Sequence of chain 1.B:
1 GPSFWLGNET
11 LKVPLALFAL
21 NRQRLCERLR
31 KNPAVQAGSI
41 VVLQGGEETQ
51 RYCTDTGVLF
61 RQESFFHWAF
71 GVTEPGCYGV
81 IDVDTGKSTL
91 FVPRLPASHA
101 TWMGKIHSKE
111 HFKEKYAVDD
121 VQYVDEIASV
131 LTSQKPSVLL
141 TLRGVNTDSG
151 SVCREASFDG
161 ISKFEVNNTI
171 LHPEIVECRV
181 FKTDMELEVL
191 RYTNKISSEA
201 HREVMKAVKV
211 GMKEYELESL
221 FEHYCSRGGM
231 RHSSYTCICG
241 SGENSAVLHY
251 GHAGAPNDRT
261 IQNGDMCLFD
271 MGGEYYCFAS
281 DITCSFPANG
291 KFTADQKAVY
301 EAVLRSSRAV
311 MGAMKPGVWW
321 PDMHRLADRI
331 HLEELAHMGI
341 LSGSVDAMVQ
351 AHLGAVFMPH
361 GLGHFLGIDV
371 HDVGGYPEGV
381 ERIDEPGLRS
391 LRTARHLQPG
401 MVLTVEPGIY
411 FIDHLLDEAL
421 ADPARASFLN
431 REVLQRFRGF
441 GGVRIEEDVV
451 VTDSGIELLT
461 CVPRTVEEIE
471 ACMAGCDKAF

Sequence of chain 1.A:
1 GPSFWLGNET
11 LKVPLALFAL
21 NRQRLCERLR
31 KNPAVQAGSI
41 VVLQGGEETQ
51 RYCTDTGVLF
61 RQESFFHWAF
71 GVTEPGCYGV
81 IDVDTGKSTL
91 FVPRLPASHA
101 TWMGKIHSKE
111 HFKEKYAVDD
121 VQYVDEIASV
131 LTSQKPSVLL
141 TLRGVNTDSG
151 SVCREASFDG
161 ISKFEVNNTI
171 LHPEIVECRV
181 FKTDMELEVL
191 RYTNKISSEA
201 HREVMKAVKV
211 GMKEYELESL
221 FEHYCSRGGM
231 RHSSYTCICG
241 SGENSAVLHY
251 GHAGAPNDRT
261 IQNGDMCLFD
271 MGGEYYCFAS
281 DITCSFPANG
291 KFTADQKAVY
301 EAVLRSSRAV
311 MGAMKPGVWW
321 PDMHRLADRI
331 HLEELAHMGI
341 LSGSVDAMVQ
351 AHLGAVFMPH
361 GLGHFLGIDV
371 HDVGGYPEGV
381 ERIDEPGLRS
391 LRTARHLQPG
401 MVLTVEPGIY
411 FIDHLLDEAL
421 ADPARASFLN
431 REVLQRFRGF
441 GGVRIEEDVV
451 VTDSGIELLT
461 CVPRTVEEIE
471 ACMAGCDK

The protein below binds the small molecule below.
Small molecule (SMILES): O=C(O)[C@@H]1CCCN1

Binding-site contacts:
Ligand atom CD contacts residue HIS249 of chain 1.B at 3.6 Å.
Ligand atom CG contacts residue GLU406 of chain 1.B at 3.5 Å.
Ligand atom CG contacts residue OH1 of chain 1.P at 3.9 Å.
Ligand atom CD contacts residue OH1 of chain 1.P at 3.4 Å.
Ligand atom C contacts residue ARG392 of chain 1.B at 3.6 Å.
Ligand atom CB contacts residue HIS360 of chain 1.B at 3.7 Å.
Ligand atom O contacts residue HIS364 of chain 1.B at 4.1 Å.
Ligand atom CB contacts residue GLY1 of chain 1.Q at 3.7 Å.
Ligand atom CB contacts residue TRP102 of chain 1.A at 4.3 Å (hydrophobic).
Ligand atom C contacts residue TRP102 of chain 1.A at 4.2 Å (hydrophobic).
Ligand atom C contacts residue HIS249 of chain 1.B at 3.9 Å.
Ligand atom CD contacts residue GLY1 of chain 1.Q at 2.5 Å.
Ligand atom N contacts residue GLY1 of chain 1.Q at 1.4 Å.
Ligand atom CG contacts residue HIS360 of chain 1.B at 4.2 Å.
Ligand atom CD contacts residue GLU406 of chain 1.B at 4.0 Å.
Ligand atom CD contacts residue ARG444 of chain 1.B at 3.7 Å.
Ligand atom CD contacts residue LEU248 of chain 1.B at 3.7 Å (hydrophobic).
Ligand atom CB contacts residue GLU406 of chain 1.B at 3.8 Å.
Ligand atom OXT contacts residue GLY1 of chain 1.Q at 3.2 Å.
Ligand atom OXT contacts residue HIS371 of chain 1.B at 3.4 Å.
Ligand atom CA contacts residue GLY1 of chain 1.Q at 2.5 Å.
Ligand atom CG contacts residue GLY1 of chain 1.Q at 3.6 Å.
Ligand atom OXT contacts residue TRP102 of chain 1.A at 3.7 Å.
Ligand atom OXT contacts residue HIS249 of chain 1.B at 2.9 Å (h-bond).
Ligand atom N contacts residue GLU406 of chain 1.B at 3.7 Å.
Ligand atom C contacts residue GLY1 of chain 1.Q at 3.1 Å.
Ligand atom N contacts residue HIS249 of chain 1.B at 3.6 Å.
Ligand atom O contacts residue GLY1 of chain 1.Q at 3.9 Å.
Ligand atom N contacts residue OH1 of chain 1.P at 3.0 Å (h-bond).
Ligand atom CA contacts residue HIS249 of chain 1.B at 4.2 Å.
Ligand atom OXT contacts residue ARG392 of chain 1.B at 3.0 Å (salt-bridge).
Ligand atom O contacts residue ARG392 of chain 1.B at 2.9 Å (salt-bridge).
Ligand atom CA contacts residue GLU406 of chain 1.B at 3.5 Å.
Ligand atom N contacts residue MN1 of chain 1.N at 3.9 Å.
Ligand atom O contacts residue HIS371 of chain 1.B at 4.1 Å.
Ligand atom CG contacts residue ARG444 of chain 1.B at 3.6 Å.
Ligand atom C contacts residue HIS371 of chain 1.B at 3.8 Å.
Ligand atom CA contacts residue MN1 of chain 1.N at 4.0 Å.
Ligand atom CD contacts residue ASP270 of chain 1.B at 3.9 Å.
Ligand atom CA contacts residue OH1 of chain 1.P at 3.7 Å.